Sequence of chain 1.A:
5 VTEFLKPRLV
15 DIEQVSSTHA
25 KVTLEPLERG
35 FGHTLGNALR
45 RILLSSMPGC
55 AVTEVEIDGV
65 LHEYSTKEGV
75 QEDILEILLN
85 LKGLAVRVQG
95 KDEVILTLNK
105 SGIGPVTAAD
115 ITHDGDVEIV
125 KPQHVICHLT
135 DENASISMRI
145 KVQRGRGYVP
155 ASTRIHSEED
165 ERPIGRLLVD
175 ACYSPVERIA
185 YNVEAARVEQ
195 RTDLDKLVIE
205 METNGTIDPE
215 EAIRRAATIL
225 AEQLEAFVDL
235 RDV

A protein and the small-molecule ligand that binds it are described below.
Small molecule (SMILES): C[C@H](CCC(=O)NCCC[N+](C)(C)CC(O)CS(=O)(=O)O)[C@H]1CC[C@H]2[C@@H]3[C@H](O)C[C@@H]4C[C@H](O)CC[C@]4(C)[C@H]3C[C@H](O)[C@]12C

Binding-site contacts:
Ligand atom C11 contacts residue TYR726 of chain 1.C at 3.5 Å (hydrophobic).
Ligand atom C15 contacts residue ILE966 of chain 1.C at 4.3 Å (hydrophobic).
Ligand atom C23 contacts residue GLN725 of chain 1.C at 3.6 Å.
Ligand atom C2 contacts residue TYR726 of chain 1.C at 4.5 Å (hydrophobic).
Ligand atom C12 contacts residue ASP135 of chain 1.A at 4.1 Å.
Ligand atom C1 contacts residue ASP135 of chain 1.A at 3.4 Å.
Ligand atom C22 contacts residue GLN725 of chain 1.C at 4.0 Å.
Ligand atom O3 contacts residue ILE966 of chain 1.C at 3.1 Å.
Ligand atom C13 contacts residue ASP135 of chain 1.A at 4.5 Å.
Ligand atom C7 contacts residue GLN725 of chain 1.C at 3.7 Å.
Ligand atom C8 contacts residue GLN725 of chain 1.C at 3.8 Å.
Ligand atom O2 contacts residue GLU962 of chain 1.C at 3.5 Å (salt-bridge).
Ligand atom C8 contacts residue ALA969 of chain 1.C at 3.8 Å (hydrophobic).
Ligand atom C15 contacts residue TYR726 of chain 1.C at 4.0 Å (hydrophobic).
Ligand atom C17 contacts residue ILE966 of chain 1.C at 3.7 Å (hydrophobic).
Ligand atom C7 contacts residue ALA969 of chain 1.C at 4.2 Å (hydrophobic).
Ligand atom C16 contacts residue ILE966 of chain 1.C at 3.5 Å (hydrophobic).
Ligand atom C11 contacts residue ASP135 of chain 1.A at 3.7 Å.
Ligand atom C16 contacts residue TYR726 of chain 1.C at 3.9 Å (hydrophobic).
Ligand atom C24 contacts residue GLN725 of chain 1.C at 4.3 Å.
Ligand atom C14 contacts residue ILE966 of chain 1.C at 3.7 Å (hydrophobic).
Ligand atom C2 contacts residue ASP135 of chain 1.A at 4.3 Å.

Sequence of chain 1.C:
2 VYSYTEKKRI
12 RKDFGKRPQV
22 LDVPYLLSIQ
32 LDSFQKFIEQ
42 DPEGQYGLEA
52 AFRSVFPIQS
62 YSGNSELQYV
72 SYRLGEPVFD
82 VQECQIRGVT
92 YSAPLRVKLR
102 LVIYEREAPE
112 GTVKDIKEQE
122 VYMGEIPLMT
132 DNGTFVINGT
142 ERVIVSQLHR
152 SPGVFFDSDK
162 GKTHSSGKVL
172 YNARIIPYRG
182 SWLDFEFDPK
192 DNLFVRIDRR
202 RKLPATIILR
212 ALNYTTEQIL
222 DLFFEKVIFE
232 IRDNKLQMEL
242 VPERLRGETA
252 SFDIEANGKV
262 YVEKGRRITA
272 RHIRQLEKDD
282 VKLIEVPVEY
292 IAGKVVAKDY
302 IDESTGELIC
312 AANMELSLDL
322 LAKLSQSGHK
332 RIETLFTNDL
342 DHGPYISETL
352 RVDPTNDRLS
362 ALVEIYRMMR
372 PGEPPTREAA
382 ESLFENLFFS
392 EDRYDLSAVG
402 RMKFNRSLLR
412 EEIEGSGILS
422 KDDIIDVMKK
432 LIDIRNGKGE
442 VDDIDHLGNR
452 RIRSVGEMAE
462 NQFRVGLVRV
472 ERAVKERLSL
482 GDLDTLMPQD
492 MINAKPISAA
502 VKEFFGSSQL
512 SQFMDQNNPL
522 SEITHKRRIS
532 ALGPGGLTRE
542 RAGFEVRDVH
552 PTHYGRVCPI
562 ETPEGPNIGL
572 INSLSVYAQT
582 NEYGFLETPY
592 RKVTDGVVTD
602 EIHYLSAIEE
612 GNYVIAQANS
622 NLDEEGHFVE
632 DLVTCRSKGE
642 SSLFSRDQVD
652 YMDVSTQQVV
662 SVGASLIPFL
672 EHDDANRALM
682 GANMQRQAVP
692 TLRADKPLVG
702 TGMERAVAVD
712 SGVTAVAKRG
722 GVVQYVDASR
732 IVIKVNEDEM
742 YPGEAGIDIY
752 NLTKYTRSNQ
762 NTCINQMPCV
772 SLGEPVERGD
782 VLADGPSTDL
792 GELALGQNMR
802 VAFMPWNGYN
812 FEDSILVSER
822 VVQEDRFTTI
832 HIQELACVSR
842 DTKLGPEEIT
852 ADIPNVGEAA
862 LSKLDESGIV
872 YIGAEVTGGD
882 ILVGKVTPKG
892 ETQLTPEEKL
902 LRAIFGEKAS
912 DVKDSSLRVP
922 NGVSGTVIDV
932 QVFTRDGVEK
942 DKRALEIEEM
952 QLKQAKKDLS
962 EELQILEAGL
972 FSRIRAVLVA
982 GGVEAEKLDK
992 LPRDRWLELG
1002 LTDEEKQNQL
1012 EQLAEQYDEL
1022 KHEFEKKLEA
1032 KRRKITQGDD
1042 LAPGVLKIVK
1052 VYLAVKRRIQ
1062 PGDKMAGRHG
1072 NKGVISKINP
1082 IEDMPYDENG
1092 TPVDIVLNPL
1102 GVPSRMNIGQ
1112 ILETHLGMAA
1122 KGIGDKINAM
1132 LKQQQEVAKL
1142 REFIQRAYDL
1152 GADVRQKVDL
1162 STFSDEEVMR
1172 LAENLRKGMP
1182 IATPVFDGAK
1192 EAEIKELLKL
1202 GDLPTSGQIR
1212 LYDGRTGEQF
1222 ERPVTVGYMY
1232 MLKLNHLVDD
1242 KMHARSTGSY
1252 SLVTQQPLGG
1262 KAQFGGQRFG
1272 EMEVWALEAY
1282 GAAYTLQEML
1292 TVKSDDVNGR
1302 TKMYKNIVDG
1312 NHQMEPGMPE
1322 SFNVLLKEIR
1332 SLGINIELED